Binding-site contacts:
Ligand atom C2' contacts residue SER158 of chain 1.B at 3.7 Å.
Ligand atom C2 contacts residue ALA139 of chain 1.B at 3.6 Å (hydrophobic).
Ligand atom N6 contacts residue THR166 of chain 1.B at 3.3 Å (h-bond).
Ligand atom O3' contacts residue VAL112 of chain 1.B at 3.5 Å.
Ligand atom N1 contacts residue ALA139 of chain 1.B at 2.9 Å (h-bond).
Ligand atom C8 contacts residue SER158 of chain 1.B at 3.1 Å.
Ligand atom C8 contacts residue ALA164 of chain 1.B at 3.7 Å (hydrophobic).
Ligand atom O4' contacts residue ASP156 of chain 1.B at 3.7 Å.
Ligand atom C5 contacts residue ILE108 of chain 1.B at 3.7 Å (hydrophobic).
Ligand atom C4' contacts residue GLU107 of chain 1.B at 3.5 Å.
Ligand atom S5' contacts residue ASP87 of chain 1.B at 3.1 Å (salt-bridge).
Ligand atom C2 contacts residue CYS106 of chain 1.B at 3.5 Å (hydrophobic).
Ligand atom C2 contacts residue ILE108 of chain 1.B at 3.4 Å (hydrophobic).
Ligand atom O3' contacts residue GLU107 of chain 1.B at 2.7 Å (salt-bridge).
Ligand atom C1' contacts residue GLU107 of chain 1.B at 3.4 Å.
Ligand atom C3' contacts residue GLU107 of chain 1.B at 3.5 Å.
Ligand atom N6 contacts residue ASP138 of chain 1.B at 2.9 Å (salt-bridge).
Ligand atom N6 contacts residue LEU167 of chain 1.B at 3.5 Å.
Ligand atom S5' contacts residue GXQ1 of chain 1.H at 3.4 Å.
Ligand atom S5' contacts residue GLY85 of chain 1.B at 3.7 Å.
Ligand atom C5' contacts residue GXQ1 of chain 1.H at 3.5 Å.
Ligand atom C4 contacts residue ILE108 of chain 1.B at 3.6 Å (hydrophobic).
Ligand atom O2' contacts residue GLU107 of chain 1.B at 2.6 Å (salt-bridge).
Ligand atom C2 contacts residue GLU137 of chain 1.B at 3.7 Å.
Ligand atom N1 contacts residue ASP138 of chain 1.B at 3.8 Å.
Ligand atom O4' contacts residue SER158 of chain 1.B at 3.4 Å (h-bond).
Ligand atom C4' contacts residue GLY85 of chain 1.B at 3.6 Å.
Ligand atom N6 contacts residue PRO163 of chain 1.B at 3.2 Å (h-bond).
Ligand atom O2' contacts residue GLN32 of chain 1.B at 2.9 Å (h-bond).
Ligand atom C5' contacts residue SER157 of chain 1.B at 3.7 Å.
Ligand atom C6 contacts residue LEU167 of chain 1.B at 3.7 Å (hydrophobic).
Ligand atom N7 contacts residue PRO163 of chain 1.B at 3.2 Å.
Ligand atom C5' contacts residue ASP156 of chain 1.B at 3.2 Å.
Ligand atom N3 contacts residue GLY84 of chain 1.B at 3.6 Å.
Ligand atom N7 contacts residue ALA164 of chain 1.B at 3.1 Å (h-bond).
Ligand atom C2' contacts residue GLU107 of chain 1.B at 3.5 Å.
Ligand atom O4' contacts residue GLY84 of chain 1.B at 3.5 Å.
Ligand atom CS contacts residue ASP87 of chain 1.B at 3.2 Å.
Ligand atom N3 contacts residue ILE108 of chain 1.B at 3.2 Å (h-bond).
Ligand atom C5' contacts residue SER158 of chain 1.B at 3.4 Å.

This protein binds this small molecule.
Small molecule (SMILES): CSC[C@H]1O[C@@H](n2cnc3c(N)ncnc32)[C@H](O)[C@@H]1O

Sequence of chain 1.B:
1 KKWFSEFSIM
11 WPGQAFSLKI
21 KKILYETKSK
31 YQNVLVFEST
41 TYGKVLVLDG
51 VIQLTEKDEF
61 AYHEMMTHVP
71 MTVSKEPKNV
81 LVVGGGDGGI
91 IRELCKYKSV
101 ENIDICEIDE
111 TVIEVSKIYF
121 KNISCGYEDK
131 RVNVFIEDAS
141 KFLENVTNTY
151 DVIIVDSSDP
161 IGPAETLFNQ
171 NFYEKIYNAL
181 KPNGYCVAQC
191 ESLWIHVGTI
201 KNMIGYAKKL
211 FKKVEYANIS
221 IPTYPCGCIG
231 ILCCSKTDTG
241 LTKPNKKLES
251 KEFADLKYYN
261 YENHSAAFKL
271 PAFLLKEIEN